Sequence of chain 1.C:
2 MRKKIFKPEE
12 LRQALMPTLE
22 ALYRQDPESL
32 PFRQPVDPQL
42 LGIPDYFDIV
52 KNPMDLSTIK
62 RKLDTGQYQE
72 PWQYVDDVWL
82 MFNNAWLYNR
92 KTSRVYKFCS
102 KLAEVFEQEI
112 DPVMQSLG

The protein below binds the small molecule below.
Small molecule (SMILES): COc1ccc2c(c1)N(CCC/C=C/c1cccc3c1N[C@H](C)CC(=O)N3)CCC2

Binding-site contacts:
Ligand atom O2 contacts residue ASN90 of chain 1.C at 2.6 Å (h-bond).
Ligand atom C19 contacts residue VAL96 of chain 1.C at 4.0 Å (hydrophobic).
Ligand atom C22 contacts residue VAL37 of chain 1.C at 3.8 Å (hydrophobic).
Ligand atom O2 contacts residue TYR89 of chain 1.C at 3.8 Å.
Ligand atom C23 contacts residue TYR47 of chain 1.C at 4.1 Å (hydrophobic).
Ligand atom N3 contacts residue VAL96 of chain 1.C at 3.7 Å.
Ligand atom C25 contacts residue PHE33 of chain 1.C at 3.9 Å (hydrophobic).
Ligand atom C17 contacts residue VAL96 of chain 1.C at 3.7 Å (hydrophobic).
Ligand atom C5 contacts residue LEU42 of chain 1.C at 4.1 Å (hydrophobic).
Ligand atom C13 contacts residue LEU31 of chain 1.C at 3.7 Å (hydrophobic).
Ligand atom C23 contacts residue VAL37 of chain 1.C at 3.6 Å (hydrophobic).
Ligand atom C14 contacts residue PRO32 of chain 1.C at 3.6 Å (hydrophobic).
Ligand atom C10 contacts residue LEU42 of chain 1.C at 3.7 Å (hydrophobic).
Ligand atom O1 contacts residue LEU42 of chain 1.C at 4.1 Å.
Ligand atom C15 contacts residue LEU42 of chain 1.C at 3.9 Å (hydrophobic).
Ligand atom C25 contacts residue PRO32 of chain 1.C at 3.4 Å (hydrophobic).
Ligand atom C24 contacts residue TYR47 of chain 1.C at 4.1 Å (hydrophobic).
Ligand atom C13 contacts residue PRO32 of chain 1.C at 3.5 Å (hydrophobic).
Ligand atom N2 contacts residue VAL96 of chain 1.C at 3.9 Å.
Ligand atom C19 contacts residue ILE44 of chain 1.C at 4.0 Å (hydrophobic).
Ligand atom C18 contacts residue ILE44 of chain 1.C at 4.1 Å (hydrophobic).
Ligand atom C24 contacts residue ASN90 of chain 1.C at 3.4 Å.
Ligand atom C23 contacts residue ILE44 of chain 1.C at 3.9 Å (hydrophobic).
Ligand atom C20 contacts residue VAL96 of chain 1.C at 4.2 Å (hydrophobic).
Ligand atom N3 contacts residue ILE44 of chain 1.C at 4.1 Å.
Ligand atom C18 contacts residue ASN90 of chain 1.C at 3.8 Å.
Ligand atom C25 contacts residue VAL37 of chain 1.C at 4.3 Å (hydrophobic).
Ligand atom C16 contacts residue VAL96 of chain 1.C at 4.0 Å (hydrophobic).
Ligand atom C22 contacts residue PRO32 of chain 1.C at 3.5 Å (hydrophobic).
Ligand atom N3 contacts residue ASN90 of chain 1.C at 2.9 Å (h-bond).
Ligand atom C15 contacts residue PRO32 of chain 1.C at 3.9 Å (hydrophobic).
Ligand atom C24 contacts residue ILE44 of chain 1.C at 4.1 Å (hydrophobic).
Ligand atom O2 contacts residue TYR47 of chain 1.C at 3.7 Å.
Ligand atom C21 contacts residue LEU42 of chain 1.C at 4.0 Å (hydrophobic).
Ligand atom C19 contacts residue ASN90 of chain 1.C at 3.9 Å.
Ligand atom N2 contacts residue PRO32 of chain 1.C at 3.4 Å (h-bond).
Ligand atom C23 contacts residue LEU42 of chain 1.C at 4.2 Å (hydrophobic).
Ligand atom C17 contacts residue LEU42 of chain 1.C at 4.0 Å (hydrophobic).
Ligand atom C18 contacts residue VAL96 of chain 1.C at 3.7 Å (hydrophobic).
Ligand atom C16 contacts residue LEU42 of chain 1.C at 3.8 Å (hydrophobic).